Sequence of chain 1.A:
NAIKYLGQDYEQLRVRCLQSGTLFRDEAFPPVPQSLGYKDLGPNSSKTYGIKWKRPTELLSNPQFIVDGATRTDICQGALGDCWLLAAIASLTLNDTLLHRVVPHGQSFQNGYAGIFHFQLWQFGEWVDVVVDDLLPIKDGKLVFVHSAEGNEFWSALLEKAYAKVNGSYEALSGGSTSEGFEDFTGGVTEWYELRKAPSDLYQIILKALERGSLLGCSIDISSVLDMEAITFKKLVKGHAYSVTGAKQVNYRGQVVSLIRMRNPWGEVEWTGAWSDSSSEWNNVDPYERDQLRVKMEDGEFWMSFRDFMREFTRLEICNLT

Binding-site contacts:
Ligand atom O1 contacts residue GLY207 of chain 1.A at 3.4 Å.
Ligand atom C2 contacts residue CYS115 of chain 1.A at 3.4 Å (hydrophobic).
Ligand atom O44 contacts residue GLY113 of chain 1.A at 3.0 Å.
Ligand atom O34 contacts residue GLU261 of chain 1.A at 2.5 Å (salt-bridge).
Ligand atom C24 contacts residue H2S1 of chain 1.C at 3.2 Å.
Ligand atom N23 contacts residue CYS115 of chain 1.A at 2.9 Å (h-bond).
Ligand atom C33 contacts residue CYS115 of chain 1.A at 1.8 Å (hydrophobic).
Ligand atom N36 contacts residue GLN109 of chain 1.A at 3.5 Å (h-bond).
Ligand atom C5 contacts residue GLY208 of chain 1.A at 3.3 Å.
Ligand atom N23 contacts residue GLY271 of chain 1.A at 3.0 Å (h-bond).
Ligand atom O44 contacts residue GLN109 of chain 1.A at 2.5 Å (h-bond).
Ligand atom C14 contacts residue GLY208 of chain 1.A at 3.1 Å.
Ligand atom O34 contacts residue HIS272 of chain 1.A at 2.5 Å (h-bond).
Ligand atom C35 contacts residue H2S1 of chain 1.C at 3.5 Å.
Ligand atom C24 contacts residue CYS115 of chain 1.A at 2.7 Å (hydrophobic).
Ligand atom C28 contacts residue SER206 of chain 1.A at 3.5 Å.
Ligand atom C13 contacts residue GLY208 of chain 1.A at 3.4 Å.
Ligand atom O44 contacts residue CYS115 of chain 1.A at 3.0 Å (h-bond).
Ligand atom C39 contacts residue LEU112 of chain 1.A at 3.2 Å (hydrophobic).
Ligand atom C40 contacts residue LEU112 of chain 1.A at 3.5 Å (hydrophobic).
Ligand atom C35 contacts residue GLN109 of chain 1.A at 3.2 Å.
Ligand atom C37 contacts residue GLN109 of chain 1.A at 3.1 Å.
Ligand atom C33 contacts residue HIS272 of chain 1.A at 3.5 Å.
Ligand atom C40 contacts residue GLY113 of chain 1.A at 3.5 Å.
Ligand atom O32 contacts residue MET260 of chain 1.A at 3.5 Å.
Ligand atom O34 contacts residue CYS115 of chain 1.A at 2.6 Å (h-bond).
Ligand atom O34 contacts residue H2S1 of chain 1.C at 3.1 Å (h-bond).
Ligand atom N11 contacts residue GLY208 of chain 1.A at 2.8 Å (h-bond).
Ligand atom C3 contacts residue GLY271 of chain 1.A at 3.5 Å.
Ligand atom N23 contacts residue H2S1 of chain 1.C at 3.3 Å (h-bond).
Ligand atom C37 contacts residue GLU261 of chain 1.A at 3.5 Å.
Ligand atom N36 contacts residue GLU261 of chain 1.A at 2.8 Å (salt-bridge).
Ligand atom C33 contacts residue H2S1 of chain 1.C at 2.5 Å.
Ligand atom C35 contacts residue CYS115 of chain 1.A at 2.8 Å (hydrophobic).
Ligand atom C8 contacts residue SER251 of chain 1.A at 3.3 Å.
Ligand atom O32 contacts residue GLU261 of chain 1.A at 3.4 Å.
Ligand atom C10 contacts residue THR210 of chain 1.A at 3.5 Å.
Ligand atom O44 contacts residue ASP114 of chain 1.A at 3.4 Å (salt-bridge).
Ligand atom O1 contacts residue GLY208 of chain 1.A at 3.3 Å (h-bond).
Ligand atom C4 contacts residue GLY208 of chain 1.A at 3.4 Å.

A small-molecule ligand and the protein it binds are described below.
Small molecule (SMILES): O=C(N[C@@H](CC1CCCCC1)C(=O)N[C@@H](C[C@@H]1CCCNC1=O)[C@H](O)C(=O)NCc1ccccc1)c1cc2ccccc2o1